Sequence of chain 1.B:
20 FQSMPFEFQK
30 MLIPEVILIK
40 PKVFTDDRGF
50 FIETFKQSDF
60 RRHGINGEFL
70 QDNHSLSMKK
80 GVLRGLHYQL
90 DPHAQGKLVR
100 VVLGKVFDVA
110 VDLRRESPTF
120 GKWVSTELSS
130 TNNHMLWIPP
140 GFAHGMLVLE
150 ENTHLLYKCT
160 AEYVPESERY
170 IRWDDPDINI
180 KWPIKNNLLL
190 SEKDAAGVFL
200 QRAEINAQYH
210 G

A small-molecule ligand and the protein it binds are described below.
Small molecule (SMILES): O[C@@H]1[C@@H](O)[C@@H](O)OC[C@H]1O

Binding-site contacts:
Ligand atom C1 contacts residue GLY120 of chain 1.B at 4.5 Å.
Ligand atom C1 contacts residue LEU199 of chain 1.B at 4.3 Å (hydrophobic).
Ligand atom C3 contacts residue LYS121 of chain 1.B at 4.1 Å.
Ligand atom C5 contacts residue PHE119 of chain 1.B at 4.2 Å (hydrophobic).
Ligand atom C3 contacts residue PHE119 of chain 1.B at 3.9 Å (hydrophobic).
Ligand atom O1 contacts residue ASP176 of chain 1.B at 3.9 Å.
Ligand atom C2 contacts residue PHE119 of chain 1.B at 3.6 Å (hydrophobic).
Ligand atom C4 contacts residue PHE119 of chain 1.B at 3.5 Å (hydrophobic).
Ligand atom O3 contacts residue LYS121 of chain 1.B at 3.3 Å (salt-bridge).
Ligand atom O4 contacts residue LYS121 of chain 1.B at 3.0 Å (salt-bridge).
Ligand atom O5 contacts residue PHE119 of chain 1.B at 3.8 Å.
Ligand atom C5 contacts residue ASP176 of chain 1.B at 3.2 Å.
Ligand atom C4 contacts residue LYS121 of chain 1.B at 3.8 Å.
Ligand atom C1 contacts residue PHE119 of chain 1.B at 4.0 Å (hydrophobic).
Ligand atom O5 contacts residue GLY120 of chain 1.B at 3.5 Å.
Ligand atom O4 contacts residue GLY120 of chain 1.B at 4.2 Å.
Ligand atom O3 contacts residue PHE119 of chain 1.B at 4.0 Å.
Ligand atom O5 contacts residue ASP176 of chain 1.B at 4.2 Å.
Ligand atom C4 contacts residue ASP176 of chain 1.B at 4.2 Å.
Ligand atom C5 contacts residue GLY120 of chain 1.B at 3.5 Å.
Ligand atom O5 contacts residue LEU199 of chain 1.B at 3.6 Å.
Ligand atom C5 contacts residue ILE177 of chain 1.B at 4.4 Å (hydrophobic).
Ligand atom C4 contacts residue GLY120 of chain 1.B at 3.9 Å.
Ligand atom O4 contacts residue ASP176 of chain 1.B at 3.9 Å.